Binding-site contacts:
Ligand atom C2 contacts residue SER151 of chain 1.C at 3.1 Å.
Ligand atom CBC contacts residue CYS66 of chain 1.C at 3.4 Å (hydrophobic).
Ligand atom CAW contacts residue TYR31 of chain 1.C at 3.7 Å (hydrophobic).
Ligand atom NAX contacts residue GLY65 of chain 1.C at 3.4 Å.
Ligand atom OAO contacts residue SER63 of chain 1.C at 2.7 Å (h-bond).
Ligand atom CAR contacts residue PRO168 of chain 1.C at 3.7 Å (hydrophobic).
Ligand atom OAP contacts residue ASP115 of chain 1.C at 2.5 Å (salt-bridge).
Ligand atom OAO contacts residue ASP115 of chain 1.C at 3.8 Å.
Ligand atom CBG contacts residue ALA120 of chain 1.C at 3.6 Å (hydrophobic).
Ligand atom CAN contacts residue SER63 of chain 1.C at 3.4 Å.
Ligand atom N3 contacts residue ILE62 of chain 1.C at 3.8 Å.
Ligand atom CBF contacts residue ASP117 of chain 1.C at 3.5 Å.
Ligand atom N1 contacts residue ASP150 of chain 1.C at 3.4 Å (salt-bridge).
Ligand atom C2 contacts residue ILE62 of chain 1.C at 3.8 Å (hydrophobic).
Ligand atom N1 contacts residue SER151 of chain 1.C at 3.1 Å (h-bond).
Ligand atom C6 contacts residue ILE116 of chain 1.C at 3.7 Å (hydrophobic).
Ligand atom NAG contacts residue ILE116 of chain 1.C at 3.6 Å.
Ligand atom C4 contacts residue ILE116 of chain 1.C at 3.4 Å (hydrophobic).
Ligand atom CAH contacts residue PRO168 of chain 1.C at 3.5 Å (hydrophobic).
Ligand atom N3 contacts residue ILE116 of chain 1.C at 3.7 Å.
Ligand atom CBK contacts residue ASP117 of chain 1.C at 3.6 Å.
Ligand atom CAL contacts residue ASP115 of chain 1.C at 3.5 Å.
Ligand atom NAJ contacts residue ASP150 of chain 1.C at 3.0 Å (salt-bridge).
Ligand atom CAU contacts residue TYR31 of chain 1.C at 3.8 Å (hydrophobic).
Ligand atom CAI contacts residue PRO168 of chain 1.C at 3.7 Å (hydrophobic).
Ligand atom NAZ contacts residue CYS66 of chain 1.C at 3.5 Å (h-bond).
Ligand atom CAM contacts residue ASP115 of chain 1.C at 3.8 Å.
Ligand atom CBM contacts residue TYR31 of chain 1.C at 3.6 Å (hydrophobic).
Ligand atom N1 contacts residue ILE116 of chain 1.C at 3.6 Å.
Ligand atom NAZ contacts residue GLY65 of chain 1.C at 3.2 Å.
Ligand atom OAP contacts residue ILE116 of chain 1.C at 3.3 Å.
Ligand atom C6 contacts residue ASP150 of chain 1.C at 3.6 Å.
Ligand atom NAJ contacts residue TYR179 of chain 1.C at 3.0 Å (h-bond).
Ligand atom OAQ contacts residue ASP115 of chain 1.C at 3.0 Å (salt-bridge).
Ligand atom CAK contacts residue ASP115 of chain 1.C at 3.4 Å.
Ligand atom CBD contacts residue CYS66 of chain 1.C at 3.7 Å (hydrophobic).
Ligand atom C5 contacts residue ILE116 of chain 1.C at 3.7 Å (hydrophobic).
Ligand atom CAY contacts residue GLY65 of chain 1.C at 3.8 Å.
Ligand atom C2 contacts residue ILE116 of chain 1.C at 3.7 Å (hydrophobic).
Ligand atom C6 contacts residue PHE201 of chain 1.C at 3.7 Å (hydrophobic).

This protein binds this small molecule.
Small molecule (SMILES): CC(C)N(CCCNC(=O)Nc1ccc(C(C)(C)C)cc1)C[C@H]1O[C@@H](n2ccc3c(N)ncnc32)[C@H](O)[C@@H]1O

Sequence of chain 1.C:
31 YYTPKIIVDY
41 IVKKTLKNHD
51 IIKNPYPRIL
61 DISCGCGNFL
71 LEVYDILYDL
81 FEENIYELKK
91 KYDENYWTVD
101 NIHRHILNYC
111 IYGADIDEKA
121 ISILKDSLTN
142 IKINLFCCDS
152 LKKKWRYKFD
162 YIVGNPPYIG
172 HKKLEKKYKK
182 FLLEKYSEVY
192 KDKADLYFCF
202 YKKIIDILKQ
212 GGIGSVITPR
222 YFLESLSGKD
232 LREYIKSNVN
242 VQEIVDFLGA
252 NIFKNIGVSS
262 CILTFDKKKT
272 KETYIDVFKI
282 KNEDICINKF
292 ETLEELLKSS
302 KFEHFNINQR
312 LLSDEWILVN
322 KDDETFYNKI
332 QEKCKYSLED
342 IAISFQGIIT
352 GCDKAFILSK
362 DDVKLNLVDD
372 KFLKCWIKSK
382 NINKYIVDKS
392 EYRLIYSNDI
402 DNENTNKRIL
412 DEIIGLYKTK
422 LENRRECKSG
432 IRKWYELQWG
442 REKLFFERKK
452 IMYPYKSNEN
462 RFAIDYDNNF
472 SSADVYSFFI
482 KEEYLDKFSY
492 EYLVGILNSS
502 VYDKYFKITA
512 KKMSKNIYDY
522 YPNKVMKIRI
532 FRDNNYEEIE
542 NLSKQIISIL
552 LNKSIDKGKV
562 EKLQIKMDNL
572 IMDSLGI